Binding-site contacts:
Ligand atom NA2 contacts residue VAL10 of chain 2.E at 3.5 Å (h-bond).
Ligand atom CT contacts residue SER37 of chain 2.E at 3.6 Å.
Ligand atom C2 contacts residue ASP32 of chain 2.E at 3.6 Å.
Ligand atom C7 contacts residue LEU33 of chain 2.E at 3.6 Å (hydrophobic).
Ligand atom C2 contacts residue VAL10 of chain 2.E at 3.7 Å (hydrophobic).
Ligand atom NA2 contacts residue ALA11 of chain 2.E at 3.7 Å.
Ligand atom C4 contacts residue NDP1 of chain 2.V at 3.2 Å.
Ligand atom C4 contacts residue VAL9 of chain 2.E at 3.7 Å (hydrophobic).
Ligand atom NA2 contacts residue ASP32 of chain 2.E at 3.0 Å (salt-bridge).
Ligand atom NA4 contacts residue NDP1 of chain 2.V at 3.4 Å (h-bond).
Ligand atom NA4 contacts residue PHE36 of chain 2.E at 3.5 Å.
Ligand atom NA4 contacts residue CYS113 of chain 2.E at 3.5 Å.
Ligand atom N3 contacts residue VAL10 of chain 2.E at 3.3 Å (h-bond).
Ligand atom NA4 contacts residue TYR119 of chain 2.E at 3.6 Å (h-bond).
Ligand atom C4A contacts residue NDP1 of chain 2.V at 3.3 Å.
Ligand atom N1 contacts residue ASP32 of chain 2.E at 2.9 Å (salt-bridge).
Ligand atom C2 contacts residue ALA11 of chain 2.E at 3.6 Å (hydrophobic).
Ligand atom N5 contacts residue NDP1 of chain 2.V at 3.5 Å (h-bond).
Ligand atom O2 contacts residue ARG70 of chain 2.E at 3.0 Å (salt-bridge).
Ligand atom CT contacts residue ARG70 of chain 2.E at 3.4 Å.
Ligand atom N1 contacts residue ALA11 of chain 2.E at 3.5 Å.
Ligand atom O1 contacts residue ARG70 of chain 2.E at 2.6 Å (salt-bridge).
Ligand atom C14 contacts residue ILE62 of chain 2.E at 3.8 Å (hydrophobic).
Ligand atom C4 contacts residue PHE36 of chain 2.E at 3.6 Å (hydrophobic).
Ligand atom N3 contacts residue VAL9 of chain 2.E at 3.4 Å.
Ligand atom C16 contacts residue PHE36 of chain 2.E at 3.6 Å (hydrophobic).
Ligand atom C7 contacts residue LEU25 of chain 2.E at 3.5 Å (hydrophobic).
Ligand atom CM contacts residue THR58 of chain 2.E at 3.6 Å.
Ligand atom O1 contacts residue SER37 of chain 2.E at 3.7 Å.
Ligand atom N3 contacts residue PHE36 of chain 2.E at 3.7 Å.
Ligand atom C12 contacts residue LEU33 of chain 2.E at 3.6 Å (hydrophobic).
Ligand atom N8 contacts residue LEU33 of chain 2.E at 3.6 Å.
Ligand atom C15 contacts residue PHE36 of chain 2.E at 3.7 Å (hydrophobic).
Ligand atom N3 contacts residue ALA11 of chain 2.E at 3.7 Å.
Ligand atom N8 contacts residue ASP32 of chain 2.E at 3.4 Å (salt-bridge).
Ligand atom NA4 contacts residue VAL9 of chain 2.E at 2.8 Å (h-bond).
Ligand atom CM contacts residue ILE62 of chain 2.E at 3.5 Å (hydrophobic).
Ligand atom C8A contacts residue ASP32 of chain 2.E at 3.6 Å.
Ligand atom O2 contacts residue SER37 of chain 2.E at 3.1 Å (h-bond).
Ligand atom NA2 contacts residue THR134 of chain 2.E at 3.2 Å (h-bond).

Sequence of chain 2.E:
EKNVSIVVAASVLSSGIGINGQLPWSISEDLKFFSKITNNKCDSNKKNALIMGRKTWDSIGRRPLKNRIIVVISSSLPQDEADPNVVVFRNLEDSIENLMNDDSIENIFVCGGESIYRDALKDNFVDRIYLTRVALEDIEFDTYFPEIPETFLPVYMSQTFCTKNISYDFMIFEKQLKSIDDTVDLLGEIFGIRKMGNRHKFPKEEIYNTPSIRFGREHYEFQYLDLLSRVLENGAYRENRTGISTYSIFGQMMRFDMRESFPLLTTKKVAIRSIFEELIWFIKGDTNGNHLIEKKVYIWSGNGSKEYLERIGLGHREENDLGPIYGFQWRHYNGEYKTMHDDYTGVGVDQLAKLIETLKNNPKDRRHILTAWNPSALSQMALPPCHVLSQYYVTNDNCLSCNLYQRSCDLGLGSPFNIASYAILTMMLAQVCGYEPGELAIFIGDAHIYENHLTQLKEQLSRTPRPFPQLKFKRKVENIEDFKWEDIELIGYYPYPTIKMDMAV

The small molecule below binds the protein below.
Small molecule (SMILES): CN(Cc1cnc2nc(N)nc(N)c2n1)c1ccc(C(=O)N[C@@H](CCC(=O)O)C(=O)O)cc1